Sequence of chain 1.B:
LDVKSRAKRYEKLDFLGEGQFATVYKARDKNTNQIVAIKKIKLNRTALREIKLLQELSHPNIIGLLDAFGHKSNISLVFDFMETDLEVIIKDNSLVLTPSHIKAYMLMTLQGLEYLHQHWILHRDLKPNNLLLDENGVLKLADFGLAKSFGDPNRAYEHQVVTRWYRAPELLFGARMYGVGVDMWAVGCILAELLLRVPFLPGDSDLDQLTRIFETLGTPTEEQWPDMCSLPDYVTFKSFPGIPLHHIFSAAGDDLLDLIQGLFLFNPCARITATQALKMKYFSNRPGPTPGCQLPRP

Binding-site contacts:
Ligand atom O1G contacts residue GLN48 of chain 1.B at 3.5 Å (h-bond).
Ligand atom C5' contacts residue VAL52 of chain 1.B at 3.7 Å (hydrophobic).
Ligand atom PA contacts residue MG1 of chain 1.I at 3.5 Å.
Ligand atom O2G contacts residue GLN48 of chain 1.B at 3.3 Å (h-bond).
Ligand atom N1 contacts residue ASP118 of chain 1.B at 3.7 Å.
Ligand atom N3B contacts residue ASP181 of chain 1.B at 2.6 Å (salt-bridge).
Ligand atom O2B contacts residue GLN48 of chain 1.B at 2.9 Å (h-bond).
Ligand atom N1 contacts residue PHE119 of chain 1.B at 3.6 Å.
Ligand atom O1G contacts residue ALA50 of chain 1.B at 3.5 Å.
Ligand atom O3A contacts residue MG1 of chain 1.I at 3.8 Å.
Ligand atom O1A contacts residue LYS67 of chain 1.B at 3.7 Å.
Ligand atom PB contacts residue ASP181 of chain 1.B at 3.6 Å.
Ligand atom N1 contacts residue MET120 of chain 1.B at 3.0 Å (h-bond).
Ligand atom O2B contacts residue GLY47 of chain 1.B at 3.5 Å.
Ligand atom O1A contacts residue MG1 of chain 1.I at 2.3 Å.
Ligand atom O1B contacts residue ASN168 of chain 1.B at 3.6 Å.
Ligand atom O3G contacts residue ALA185 of chain 1.B at 3.5 Å.
Ligand atom O1B contacts residue ASP181 of chain 1.B at 3.2 Å (salt-bridge).
Ligand atom C6 contacts residue ASP118 of chain 1.B at 3.7 Å.
Ligand atom O3A contacts residue GLY47 of chain 1.B at 3.5 Å.
Ligand atom O4' contacts residue VAL52 of chain 1.B at 3.4 Å.
Ligand atom N1 contacts residue ALA65 of chain 1.B at 3.5 Å.
Ligand atom O1A contacts residue ASP181 of chain 1.B at 3.6 Å (salt-bridge).
Ligand atom N3B contacts residue MG1 of chain 1.I at 3.7 Å.
Ligand atom PB contacts residue MG1 of chain 1.I at 3.5 Å.
Ligand atom O3G contacts residue LYS67 of chain 1.B at 3.0 Å (salt-bridge).
Ligand atom N3 contacts residue LEU44 of chain 1.B at 3.8 Å.
Ligand atom N6 contacts residue ASP118 of chain 1.B at 2.8 Å (salt-bridge).
Ligand atom C5' contacts residue GLY47 of chain 1.B at 3.8 Å.
Ligand atom C2 contacts residue MET120 of chain 1.B at 3.3 Å (hydrophobic).
Ligand atom O2A contacts residue LYS67 of chain 1.B at 3.4 Å (salt-bridge).
Ligand atom N3B contacts residue LYS67 of chain 1.B at 3.6 Å.
Ligand atom O2G contacts residue PHE49 of chain 1.B at 2.9 Å (h-bond).
Ligand atom N6 contacts residue LEU170 of chain 1.B at 3.6 Å.
Ligand atom O1B contacts residue ASN167 of chain 1.B at 3.4 Å (h-bond).
Ligand atom C2 contacts residue PHE119 of chain 1.B at 3.5 Å (hydrophobic).
Ligand atom O1G contacts residue GLY47 of chain 1.B at 3.4 Å.
Ligand atom C6 contacts residue ALA65 of chain 1.B at 3.6 Å (hydrophobic).
Ligand atom O2A contacts residue VAL52 of chain 1.B at 3.4 Å.
Ligand atom O1B contacts residue MG1 of chain 1.I at 2.5 Å.

A small-molecule ligand and the protein it binds are described below.
Small molecule (SMILES): Nc1ncnc2c1ncn2[C@@H]1O[C@H](CO[P](=O)(O)O[P](=O)(O)NP(=O)(O)O)[C@@H](O)[C@H]1O